Sequence of chain 1.F:
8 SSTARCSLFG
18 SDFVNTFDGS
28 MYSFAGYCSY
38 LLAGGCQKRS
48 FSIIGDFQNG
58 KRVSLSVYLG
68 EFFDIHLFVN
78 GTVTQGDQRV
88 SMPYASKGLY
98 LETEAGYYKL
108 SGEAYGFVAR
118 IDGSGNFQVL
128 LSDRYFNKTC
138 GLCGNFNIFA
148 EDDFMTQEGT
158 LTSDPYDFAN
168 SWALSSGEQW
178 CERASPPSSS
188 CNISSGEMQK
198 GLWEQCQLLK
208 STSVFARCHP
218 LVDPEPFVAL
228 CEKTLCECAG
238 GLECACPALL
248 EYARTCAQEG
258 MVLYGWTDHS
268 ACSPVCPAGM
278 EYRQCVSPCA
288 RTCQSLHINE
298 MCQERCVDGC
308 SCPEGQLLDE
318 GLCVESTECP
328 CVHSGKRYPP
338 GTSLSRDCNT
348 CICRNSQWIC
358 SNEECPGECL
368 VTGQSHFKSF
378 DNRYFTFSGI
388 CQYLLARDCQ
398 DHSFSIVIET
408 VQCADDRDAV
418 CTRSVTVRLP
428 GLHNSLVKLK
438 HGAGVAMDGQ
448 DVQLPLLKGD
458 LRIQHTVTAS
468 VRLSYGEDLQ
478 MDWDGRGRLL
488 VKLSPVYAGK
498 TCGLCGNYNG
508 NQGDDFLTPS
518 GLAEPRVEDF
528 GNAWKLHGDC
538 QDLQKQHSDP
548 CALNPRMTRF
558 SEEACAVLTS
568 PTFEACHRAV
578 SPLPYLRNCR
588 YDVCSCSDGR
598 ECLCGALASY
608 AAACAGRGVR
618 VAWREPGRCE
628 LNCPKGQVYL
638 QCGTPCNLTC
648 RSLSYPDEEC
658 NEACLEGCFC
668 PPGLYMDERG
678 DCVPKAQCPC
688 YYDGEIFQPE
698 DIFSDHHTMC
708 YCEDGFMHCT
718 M

The protein below binds the small molecule below.
Small molecule (SMILES): CC(=O)N[C@@H]1[C@@H](O)[C@H](O)[C@@H](CO)O[C@H]1O

Binding-site contacts:
Ligand atom O5 contacts residue ASN134 of chain 1.F at 2.4 Å (h-bond).
Ligand atom C8 contacts residue ASN134 of chain 1.F at 4.3 Å.
Ligand atom O7 contacts residue ASN134 of chain 1.F at 3.2 Å (h-bond).
Ligand atom C3 contacts residue ASN134 of chain 1.F at 3.8 Å.
Ligand atom C1 contacts residue ASN134 of chain 1.F at 1.4 Å.
Ligand atom C7 contacts residue ASN134 of chain 1.F at 3.2 Å.
Ligand atom C4 contacts residue ASN134 of chain 1.F at 4.2 Å.
Ligand atom C2 contacts residue ASN134 of chain 1.F at 2.5 Å.
Ligand atom C5 contacts residue ASN134 of chain 1.F at 3.6 Å.
Ligand atom N2 contacts residue ASN134 of chain 1.F at 2.9 Å (h-bond).